This protein binds this small molecule.
Small molecule (SMILES): CC(=O)N[C@H]1[C@H]([C@H](O)[C@H](O)CO)O[C@@](O)(C(=O)O)C[C@@H]1O

Binding-site contacts:
Ligand atom O1B contacts residue TYR324 of chain 4.A at 3.4 Å (h-bond).
Ligand atom O4 contacts residue ASP70 of chain 4.A at 3.3 Å.
Ligand atom C1 contacts residue ARG290 of chain 4.A at 3.4 Å.
Ligand atom C8 contacts residue GLU196 of chain 4.A at 3.7 Å.
Ligand atom C6 contacts residue TYR324 of chain 4.A at 3.7 Å (hydrophobic).
Ligand atom O2 contacts residue ASP70 of chain 4.A at 2.8 Å (salt-bridge).
Ligand atom O1A contacts residue ARG290 of chain 4.A at 2.7 Å (salt-bridge).
Ligand atom O6 contacts residue GLU197 of chain 4.A at 3.8 Å.
Ligand atom O9 contacts residue ALA166 of chain 4.A at 3.4 Å.
Ligand atom C9 contacts residue ALA166 of chain 4.A at 3.7 Å (hydrophobic).
Ligand atom O1B contacts residue ARG290 of chain 4.A at 2.9 Å (salt-bridge).
Ligand atom C4 contacts residue TYR324 of chain 4.A at 3.6 Å (hydrophobic).
Ligand atom C11 contacts residue TRP98 of chain 4.A at 3.8 Å (hydrophobic).
Ligand atom O8 contacts residue GLU197 of chain 4.A at 3.7 Å.
Ligand atom C11 contacts residue ARG144 of chain 4.A at 3.7 Å.
Ligand atom C3 contacts residue GLU38 of chain 4.A at 3.5 Å.
Ligand atom O4 contacts residue GLU38 of chain 4.A at 3.2 Å (salt-bridge).
Ligand atom C6 contacts residue GLU197 of chain 4.A at 3.6 Å.
Ligand atom C9 contacts residue GLU196 of chain 4.A at 3.4 Å.
Ligand atom C4 contacts residue ASP70 of chain 4.A at 3.8 Å.
Ligand atom C3 contacts residue ASP70 of chain 4.A at 3.5 Å.
Ligand atom C8 contacts residue ARG212 of chain 4.A at 3.6 Å.
Ligand atom O6 contacts residue TYR324 of chain 4.A at 2.9 Å (h-bond).
Ligand atom O6 contacts residue ARG212 of chain 4.A at 3.8 Å.
Ligand atom C2 contacts residue TYR324 of chain 4.A at 3.1 Å (hydrophobic).
Ligand atom C3 contacts residue ARG37 of chain 4.A at 3.8 Å.
Ligand atom O8 contacts residue ARG212 of chain 4.A at 3.6 Å.
Ligand atom O9 contacts residue ARG144 of chain 4.A at 3.4 Å (salt-bridge).
Ligand atom C3 contacts residue TYR324 of chain 4.A at 3.2 Å (hydrophobic).
Ligand atom C4 contacts residue GLU38 of chain 4.A at 3.7 Å.
Ligand atom O9 contacts residue GLU196 of chain 4.A at 2.5 Å (salt-bridge).
Ligand atom O1B contacts residue ARG37 of chain 4.A at 2.8 Å (salt-bridge).
Ligand atom O10 contacts residue ARG71 of chain 4.A at 2.8 Å (salt-bridge).
Ligand atom O1A contacts residue ARG212 of chain 4.A at 3.3 Å (salt-bridge).
Ligand atom C5 contacts residue ASP70 of chain 4.A at 3.7 Å.
Ligand atom O8 contacts residue GLU196 of chain 4.A at 2.9 Å (salt-bridge).
Ligand atom C1 contacts residue TYR324 of chain 4.A at 3.0 Å (hydrophobic).
Ligand atom O1A contacts residue TYR324 of chain 4.A at 3.4 Å (h-bond).
Ligand atom C2 contacts residue ASP70 of chain 4.A at 3.8 Å.
Ligand atom C11 contacts residue ILE142 of chain 4.A at 3.8 Å (hydrophobic).

Sequence of chain 4.A:
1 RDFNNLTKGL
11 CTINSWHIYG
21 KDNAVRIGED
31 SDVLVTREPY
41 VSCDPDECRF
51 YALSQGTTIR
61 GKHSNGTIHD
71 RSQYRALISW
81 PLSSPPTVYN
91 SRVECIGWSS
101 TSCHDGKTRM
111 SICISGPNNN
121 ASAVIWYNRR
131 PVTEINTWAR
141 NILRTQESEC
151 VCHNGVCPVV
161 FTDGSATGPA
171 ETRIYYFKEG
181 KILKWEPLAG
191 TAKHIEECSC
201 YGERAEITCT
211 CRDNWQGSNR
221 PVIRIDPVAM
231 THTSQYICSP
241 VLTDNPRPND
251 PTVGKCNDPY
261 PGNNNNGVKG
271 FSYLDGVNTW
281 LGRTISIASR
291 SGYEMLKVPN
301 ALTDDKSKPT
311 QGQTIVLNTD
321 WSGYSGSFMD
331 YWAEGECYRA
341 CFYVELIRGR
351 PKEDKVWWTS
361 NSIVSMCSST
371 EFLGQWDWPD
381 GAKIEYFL